Binding-site contacts:
Ligand atom CB contacts residue LEU150 of chain 1.A at 4.0 Å (hydrophobic).
Ligand atom C contacts residue THR103 of chain 1.A at 3.6 Å.
Ligand atom CA contacts residue SER154 of chain 1.A at 3.3 Å.
Ligand atom CD contacts residue THR155 of chain 1.A at 3.2 Å.
Ligand atom O contacts residue GLY153 of chain 1.A at 3.2 Å.
Ligand atom OE2 contacts residue GLU205 of chain 1.A at 4.3 Å.
Ligand atom OE1 contacts residue THR155 of chain 1.A at 2.5 Å (h-bond).
Ligand atom CA contacts residue GLU205 of chain 1.A at 3.3 Å.
Ligand atom N contacts residue PRO101 of chain 1.A at 2.8 Å (h-bond).
Ligand atom CB contacts residue TYR73 of chain 1.A at 3.6 Å (hydrophobic).
Ligand atom OE2 contacts residue THR155 of chain 1.A at 3.2 Å (h-bond).
Ligand atom CG contacts residue GLU205 of chain 1.A at 3.6 Å.
Ligand atom O contacts residue ARG108 of chain 1.A at 2.9 Å (salt-bridge).
Ligand atom CG contacts residue LEU150 of chain 1.A at 3.8 Å (hydrophobic).
Ligand atom OXT contacts residue LEU102 of chain 1.A at 3.7 Å.
Ligand atom OE1 contacts residue GLU205 of chain 1.A at 3.8 Å.
Ligand atom OXT contacts residue THR103 of chain 1.A at 2.9 Å (h-bond).
Ligand atom C contacts residue TYR73 of chain 1.A at 3.7 Å (hydrophobic).
Ligand atom CD contacts residue LEU150 of chain 1.A at 4.1 Å (hydrophobic).
Ligand atom CA contacts residue THR103 of chain 1.A at 3.4 Å.
Ligand atom OE2 contacts residue SER154 of chain 1.A at 3.2 Å (h-bond).
Ligand atom N contacts residue SER154 of chain 1.A at 4.2 Å.
Ligand atom OXT contacts residue SER154 of chain 1.A at 4.0 Å.
Ligand atom OE2 contacts residue LEU150 of chain 1.A at 4.1 Å.
Ligand atom N contacts residue GLU205 of chain 1.A at 2.7 Å (salt-bridge).
Ligand atom CA contacts residue TYR73 of chain 1.A at 4.0 Å (hydrophobic).
Ligand atom OXT contacts residue PRO101 of chain 1.A at 3.8 Å.
Ligand atom CD contacts residue GLU205 of chain 1.A at 3.9 Å.
Ligand atom OXT contacts residue TYR73 of chain 1.A at 3.5 Å.
Ligand atom O contacts residue SER154 of chain 1.A at 2.7 Å (h-bond).
Ligand atom N contacts residue THR103 of chain 1.A at 2.8 Å (h-bond).
Ligand atom C contacts residue ARG108 of chain 1.A at 3.4 Å.
Ligand atom CA contacts residue PRO101 of chain 1.A at 4.0 Å (hydrophobic).
Ligand atom OE2 contacts residue GLY153 of chain 1.A at 3.7 Å.
Ligand atom O contacts residue TYR73 of chain 1.A at 3.6 Å.
Ligand atom N contacts residue TYR73 of chain 1.A at 4.0 Å.
Ligand atom CB contacts residue GLU205 of chain 1.A at 4.0 Å.
Ligand atom OXT contacts residue ARG108 of chain 1.A at 2.7 Å (salt-bridge).
Ligand atom C contacts residue SER154 of chain 1.A at 3.4 Å.
Ligand atom N contacts residue TYR232 of chain 1.A at 3.6 Å.

Sequence of chain 1.A:
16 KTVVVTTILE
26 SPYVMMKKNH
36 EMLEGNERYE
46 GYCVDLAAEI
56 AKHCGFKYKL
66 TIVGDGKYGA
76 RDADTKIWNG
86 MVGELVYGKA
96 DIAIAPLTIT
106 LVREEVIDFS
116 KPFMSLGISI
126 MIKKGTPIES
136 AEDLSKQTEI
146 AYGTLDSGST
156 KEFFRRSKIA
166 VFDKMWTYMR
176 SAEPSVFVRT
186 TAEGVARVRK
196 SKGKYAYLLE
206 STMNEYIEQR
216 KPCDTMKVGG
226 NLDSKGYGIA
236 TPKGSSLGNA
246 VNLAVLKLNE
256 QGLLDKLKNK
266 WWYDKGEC

This small molecule binds to this protein.
Small molecule (SMILES): N[C@@H](CCC(=O)O)C(=O)O